Sequence of chain 1.Y:
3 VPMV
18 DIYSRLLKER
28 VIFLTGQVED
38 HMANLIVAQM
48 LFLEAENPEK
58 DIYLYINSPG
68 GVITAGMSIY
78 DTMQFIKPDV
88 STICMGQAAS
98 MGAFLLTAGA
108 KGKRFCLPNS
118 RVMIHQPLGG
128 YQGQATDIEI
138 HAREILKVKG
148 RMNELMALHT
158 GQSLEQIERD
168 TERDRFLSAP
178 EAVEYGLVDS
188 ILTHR

A small-molecule ligand and the protein it binds are described below.
Small molecule (SMILES): CC[C@H](O)/C=C/C=C(C)/C=C/C(=O)NC(=O)/C=C/C1=CCN1C(=O)O

Binding-site contacts:
Ligand atom C14 contacts residue GLY68 of chain 1.Y at 3.2 Å.
Ligand atom O3 contacts residue HIS122 of chain 1.Y at 3.0 Å.
Ligand atom C15 contacts residue ILE70 of chain 1.Y at 3.8 Å (hydrophobic).
Ligand atom O3 contacts residue GLY67 of chain 1.Y at 4.3 Å.
Ligand atom C14 contacts residue SER97 of chain 1.Y at 3.7 Å.
Ligand atom C16 contacts residue GLY68 of chain 1.Y at 4.2 Å.
Ligand atom C16 contacts residue MPD1 of chain 1.ZC at 3.4 Å.
Ligand atom C10 contacts residue GLY68 of chain 1.Y at 4.3 Å.
Ligand atom N2 contacts residue GLY67 of chain 1.Y at 3.7 Å.
Ligand atom O3 contacts residue GLY68 of chain 1.Y at 4.4 Å.
Ligand atom N1 contacts residue SER97 of chain 1.Y at 2.3 Å (h-bond).
Ligand atom C11 contacts residue GLY68 of chain 1.Y at 3.8 Å.
Ligand atom C17 contacts residue MPD1 of chain 1.ZC at 4.1 Å.
Ligand atom C15 contacts residue LEU125 of chain 1.Y at 3.7 Å (hydrophobic).
Ligand atom N1 contacts residue MPD1 of chain 1.ZC at 4.1 Å.
Ligand atom C17 contacts residue GLY68 of chain 1.Y at 3.9 Å.
Ligand atom N1 contacts residue GLY68 of chain 1.Y at 3.2 Å (h-bond).
Ligand atom C17 contacts residue MET98 of chain 1.Y at 4.1 Å (hydrophobic).
Ligand atom C12 contacts residue GLY67 of chain 1.Y at 4.4 Å.
Ligand atom N1 contacts residue HIS122 of chain 1.Y at 4.1 Å.
Ligand atom C16 contacts residue SER97 of chain 1.Y at 3.1 Å.
Ligand atom C16 contacts residue PRO124 of chain 1.Y at 4.1 Å (hydrophobic).
Ligand atom C16 contacts residue LEU125 of chain 1.Y at 4.3 Å (hydrophobic).
Ligand atom C16 contacts residue ILE70 of chain 1.Y at 3.6 Å (hydrophobic).
Ligand atom C16 contacts residue HIS122 of chain 1.Y at 4.2 Å.
Ligand atom N2 contacts residue GLY68 of chain 1.Y at 3.4 Å (h-bond).
Ligand atom C10 contacts residue GLY67 of chain 1.Y at 4.2 Å.
Ligand atom C15 contacts residue PRO124 of chain 1.Y at 4.2 Å (hydrophobic).
Ligand atom O3 contacts residue SER97 of chain 1.Y at 2.3 Å (h-bond).
Ligand atom O1 contacts residue GLN34 of chain 1.Y at 3.1 Å.
Ligand atom C9 contacts residue PRO66 of chain 1.Y at 4.2 Å (hydrophobic).
Ligand atom C13 contacts residue GLY68 of chain 1.Y at 3.1 Å.
Ligand atom C10 contacts residue GLN34 of chain 1.Y at 3.9 Å.
Ligand atom C15 contacts residue SER97 of chain 1.Y at 4.2 Å.
Ligand atom C12 contacts residue GLY68 of chain 1.Y at 3.1 Å.
Ligand atom C17 contacts residue HIS122 of chain 1.Y at 3.3 Å.
Ligand atom C6 contacts residue PRO66 of chain 1.Y at 4.4 Å (hydrophobic).
Ligand atom C7 contacts residue PRO66 of chain 1.Y at 3.8 Å (hydrophobic).
Ligand atom C17 contacts residue SER97 of chain 1.Y at 1.4 Å.
Ligand atom C15 contacts residue GLY68 of chain 1.Y at 4.0 Å.